Binding-site contacts:
Ligand atom C4' contacts residue DA4 of chain 28.D at 4.3 Å.
Ligand atom C3' contacts residue DA4 of chain 28.D at 3.3 Å.
Ligand atom O3' contacts residue DA4 of chain 28.D at 4.2 Å.
Ligand atom C5' contacts residue DA4 of chain 28.D at 4.0 Å.
Ligand atom OP1 contacts residue DA4 of chain 28.D at 2.2 Å.
Ligand atom C2' contacts residue DA4 of chain 28.D at 3.5 Å.
Ligand atom OP2 contacts residue DA4 of chain 28.D at 3.6 Å.
Ligand atom P contacts residue DA4 of chain 28.D at 3.2 Å.
Ligand atom O5' contacts residue DA4 of chain 28.D at 4.0 Å.

This protein binds this small molecule.
Small molecule (SMILES): Nc1ccn([C@H]2C[C@H](O)[C@@H](COP(=O)(O)O)O2)c(=O)n1